Binding-site contacts:
Ligand atom C23 contacts residue LEU163 of chain 1.A at 3.5 Å (hydrophobic).
Ligand atom C19 contacts residue GLU39 of chain 1.A at 3.5 Å.
Ligand atom C23 contacts residue VAL108 of chain 1.A at 3.9 Å (hydrophobic).
Ligand atom C23 contacts residue ALA56 of chain 1.A at 3.8 Å (hydrophobic).
Ligand atom N10 contacts residue GLY113 of chain 1.A at 3.4 Å (h-bond).
Ligand atom C30 contacts residue TYR107 of chain 1.A at 3.7 Å (hydrophobic).
Ligand atom C18 contacts residue GLY38 of chain 1.A at 3.5 Å.
Ligand atom C9 contacts residue GLY113 of chain 1.A at 3.6 Å.
Ligand atom C12 contacts residue MET110 of chain 1.A at 3.7 Å (hydrophobic).
Ligand atom C28 contacts residue TYR107 of chain 1.A at 3.6 Å (hydrophobic).
Ligand atom N3 contacts residue TYR109 of chain 1.A at 3.6 Å.
Ligand atom N3 contacts residue MET110 of chain 1.A at 2.8 Å (h-bond).
Ligand atom N8 contacts residue VAL108 of chain 1.A at 3.3 Å (h-bond).
Ligand atom C12 contacts residue PRO111 of chain 1.A at 3.4 Å (hydrophobic).
Ligand atom C21 contacts residue VAL45 of chain 1.A at 3.7 Å (hydrophobic).
Ligand atom C30 contacts residue LYS58 of chain 1.A at 3.6 Å.
Ligand atom C5 contacts residue LEU163 of chain 1.A at 3.8 Å (hydrophobic).
Ligand atom C2 contacts residue MET110 of chain 1.A at 2.9 Å (hydrophobic).
Ligand atom N10 contacts residue MET110 of chain 1.A at 2.7 Å (h-bond).
Ligand atom N31 contacts residue TYR107 of chain 1.A at 3.4 Å.
Ligand atom C4 contacts residue MET110 of chain 1.A at 3.7 Å (hydrophobic).
Ligand atom C19 contacts residue GLY38 of chain 1.A at 3.9 Å.
Ligand atom C27 contacts residue LEU163 of chain 1.A at 3.6 Å (hydrophobic).
Ligand atom C27 contacts residue VAL91 of chain 1.A at 3.7 Å (hydrophobic).
Ligand atom C9 contacts residue MET110 of chain 1.A at 3.5 Å (hydrophobic).
Ligand atom C27 contacts residue TYR107 of chain 1.A at 3.5 Å (hydrophobic).
Ligand atom C12 contacts residue GLY113 of chain 1.A at 3.7 Å.
Ligand atom C22 contacts residue VAL45 of chain 1.A at 3.8 Å (hydrophobic).
Ligand atom C15 contacts residue ASP117 of chain 1.A at 3.7 Å.
Ligand atom N8 contacts residue ALA56 of chain 1.A at 3.4 Å.
Ligand atom C28 contacts residue VAL108 of chain 1.A at 3.7 Å (hydrophobic).
Ligand atom C2 contacts residue TYR109 of chain 1.A at 3.5 Å (hydrophobic).
Ligand atom N10 contacts residue TYR109 of chain 1.A at 3.8 Å.
Ligand atom C26 contacts residue TYR107 of chain 1.A at 3.6 Å (hydrophobic).
Ligand atom C1 contacts residue MET110 of chain 1.A at 3.3 Å (hydrophobic).
Ligand atom C24 contacts residue ALA56 of chain 1.A at 3.8 Å (hydrophobic).
Ligand atom C28 contacts residue LEU163 of chain 1.A at 3.3 Å (hydrophobic).
Ligand atom S29 contacts residue LYS58 of chain 1.A at 3.7 Å.
Ligand atom C12 contacts residue TYR109 of chain 1.A at 3.6 Å (hydrophobic).
Ligand atom O16 contacts residue ASP117 of chain 1.A at 2.8 Å (salt-bridge).

Sequence of chain 1.A:
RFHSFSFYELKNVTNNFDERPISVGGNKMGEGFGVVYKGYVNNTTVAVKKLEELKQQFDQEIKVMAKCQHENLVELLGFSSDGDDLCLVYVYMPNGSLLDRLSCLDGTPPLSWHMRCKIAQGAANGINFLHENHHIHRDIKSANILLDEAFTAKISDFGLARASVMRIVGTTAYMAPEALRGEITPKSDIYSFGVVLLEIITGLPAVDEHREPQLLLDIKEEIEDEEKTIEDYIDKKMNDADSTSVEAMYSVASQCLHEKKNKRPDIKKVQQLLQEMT

The protein below binds the small molecule below.
Small molecule (SMILES): CNC(=O)c1cnc(Nc2ccc3ncsc3c2)cc1N[C@H](CO)Cc1ccccc1